Sequence of chain 44.C:
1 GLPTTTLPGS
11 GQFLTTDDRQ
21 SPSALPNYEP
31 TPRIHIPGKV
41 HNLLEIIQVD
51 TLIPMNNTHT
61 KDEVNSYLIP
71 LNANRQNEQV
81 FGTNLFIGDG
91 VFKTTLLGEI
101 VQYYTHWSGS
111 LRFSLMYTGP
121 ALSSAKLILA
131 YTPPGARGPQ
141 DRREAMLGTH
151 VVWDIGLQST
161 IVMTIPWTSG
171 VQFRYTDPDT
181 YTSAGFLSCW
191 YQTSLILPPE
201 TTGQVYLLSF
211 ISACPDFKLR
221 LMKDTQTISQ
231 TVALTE

Sequence of chain 44.A:
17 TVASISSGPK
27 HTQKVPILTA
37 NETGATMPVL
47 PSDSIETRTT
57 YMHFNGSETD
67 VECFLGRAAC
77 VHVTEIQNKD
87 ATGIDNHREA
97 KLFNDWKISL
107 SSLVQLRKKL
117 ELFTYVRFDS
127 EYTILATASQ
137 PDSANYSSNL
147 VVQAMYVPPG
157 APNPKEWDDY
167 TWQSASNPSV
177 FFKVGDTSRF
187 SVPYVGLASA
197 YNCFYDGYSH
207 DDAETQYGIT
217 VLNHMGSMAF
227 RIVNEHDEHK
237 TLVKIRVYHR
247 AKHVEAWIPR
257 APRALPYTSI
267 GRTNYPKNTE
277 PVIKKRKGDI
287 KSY

A protein and the small-molecule ligand that binds it are described below.
Small molecule (SMILES): Cc1cc(CCCCCOc2ccc(C3=NCCO3)cc2)on1

Binding-site contacts:
Ligand atom N3A contacts residue PHE186 of chain 44.A at 4.0 Å.
Ligand atom O1 contacts residue MET221 of chain 44.A at 3.9 Å.
Ligand atom N3A contacts residue PRO174 of chain 44.A at 3.7 Å.
Ligand atom C4 contacts residue LEU106 of chain 44.A at 3.9 Å (hydrophobic).
Ligand atom C1B contacts residue VAL188 of chain 44.A at 3.8 Å (hydrophobic).
Ligand atom C5 contacts residue LEU106 of chain 44.A at 3.8 Å (hydrophobic).
Ligand atom C4B contacts residue TYR152 of chain 44.A at 3.8 Å (hydrophobic).
Ligand atom C2C contacts residue MET221 of chain 44.A at 4.0 Å (hydrophobic).
Ligand atom N3A contacts residue TYR152 of chain 44.A at 3.5 Å.
Ligand atom C5B contacts residue PHE186 of chain 44.A at 3.9 Å (hydrophobic).
Ligand atom C5A contacts residue ALA150 of chain 44.A at 3.6 Å (hydrophobic).
Ligand atom C1C contacts residue LEU106 of chain 44.A at 3.8 Å (hydrophobic).
Ligand atom N3A contacts residue ALA24 of chain 44.C at 3.8 Å.
Ligand atom C2A contacts residue TYR152 of chain 44.A at 3.6 Å (hydrophobic).
Ligand atom O1 contacts residue LEU106 of chain 44.A at 3.8 Å.
Ligand atom C1C contacts residue TYR128 of chain 44.A at 3.7 Å (hydrophobic).
Ligand atom O1B contacts residue ILE104 of chain 44.A at 3.9 Å.
Ligand atom C2A contacts residue PHE186 of chain 44.A at 3.3 Å (hydrophobic).
Ligand atom C5C contacts residue VAL191 of chain 44.A at 3.8 Å (hydrophobic).
Ligand atom C6B contacts residue TYR128 of chain 44.A at 3.3 Å (hydrophobic).
Ligand atom C5A contacts residue PHE186 of chain 44.A at 3.5 Å (hydrophobic).
Ligand atom C4 contacts residue TYR197 of chain 44.A at 3.8 Å (hydrophobic).
Ligand atom O1A contacts residue PHE186 of chain 44.A at 3.0 Å.
Ligand atom O1B contacts residue TYR128 of chain 44.A at 3.4 Å (h-bond).
Ligand atom C5B contacts residue MET224 of chain 44.A at 3.8 Å (hydrophobic).
Ligand atom C2B contacts residue VAL188 of chain 44.A at 3.5 Å (hydrophobic).
Ligand atom C2C contacts residue TYR197 of chain 44.A at 3.7 Å (hydrophobic).
Ligand atom N2 contacts residue LEU106 of chain 44.A at 3.8 Å.
Ligand atom C1B contacts residue TYR128 of chain 44.A at 3.6 Å (hydrophobic).
Ligand atom C3C contacts residue TYR128 of chain 44.A at 3.4 Å (hydrophobic).
Ligand atom C5B contacts residue TYR128 of chain 44.A at 4.0 Å (hydrophobic).
Ligand atom C4C contacts residue VAL188 of chain 44.A at 3.7 Å (hydrophobic).
Ligand atom C6B contacts residue ILE104 of chain 44.A at 3.6 Å (hydrophobic).
Ligand atom C4B contacts residue PHE186 of chain 44.A at 3.6 Å (hydrophobic).
Ligand atom C3B contacts residue TYR152 of chain 44.A at 3.7 Å (hydrophobic).
Ligand atom C1B contacts residue ILE104 of chain 44.A at 4.0 Å (hydrophobic).
Ligand atom C5A contacts residue VAL176 of chain 44.A at 3.6 Å (hydrophobic).
Ligand atom C4C contacts residue VAL191 of chain 44.A at 3.0 Å (hydrophobic).
Ligand atom C4A contacts residue PRO174 of chain 44.A at 3.1 Å (hydrophobic).
Ligand atom C3B contacts residue VAL188 of chain 44.A at 3.8 Å (hydrophobic).